The protein below binds the small molecule below.
Small molecule (SMILES): CC(=O)N[C@H]1[C@H](O[C@H]2[C@H](O)[C@@H](NC(C)=O)CO[C@@H]2CO)O[C@H](CO)[C@@H](O)[C@@H]1O

Sequence of chain 1.D:
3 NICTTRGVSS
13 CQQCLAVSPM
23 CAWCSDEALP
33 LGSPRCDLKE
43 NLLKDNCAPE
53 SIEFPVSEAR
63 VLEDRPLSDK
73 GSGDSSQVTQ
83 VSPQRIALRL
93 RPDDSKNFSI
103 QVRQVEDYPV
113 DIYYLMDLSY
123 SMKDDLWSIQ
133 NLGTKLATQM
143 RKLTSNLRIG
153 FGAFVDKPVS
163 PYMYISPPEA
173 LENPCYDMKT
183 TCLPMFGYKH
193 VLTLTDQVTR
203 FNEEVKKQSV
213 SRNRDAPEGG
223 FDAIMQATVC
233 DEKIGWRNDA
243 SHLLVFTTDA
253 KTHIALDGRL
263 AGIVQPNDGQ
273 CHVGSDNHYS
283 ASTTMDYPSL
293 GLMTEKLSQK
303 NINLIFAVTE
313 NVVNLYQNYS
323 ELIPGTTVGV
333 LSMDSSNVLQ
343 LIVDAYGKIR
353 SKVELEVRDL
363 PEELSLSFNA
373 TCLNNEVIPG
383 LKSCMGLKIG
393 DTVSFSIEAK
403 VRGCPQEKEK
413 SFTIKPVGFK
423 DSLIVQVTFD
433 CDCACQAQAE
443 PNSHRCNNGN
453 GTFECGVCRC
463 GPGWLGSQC

Binding-site contacts:
Ligand atom C6 contacts residue NAG1 of chain 1.VA at 3.7 Å.
Ligand atom C8 contacts residue ILE399 of chain 1.D at 3.7 Å (hydrophobic).
Ligand atom O6 contacts residue NAG1 of chain 1.VA at 2.5 Å (h-bond).
Ligand atom O7 contacts residue ASN371 of chain 1.D at 3.2 Å (h-bond).
Ligand atom C8 contacts residue SER398 of chain 1.D at 3.2 Å.
Ligand atom C1 contacts residue ASN371 of chain 1.D at 1.4 Å.
Ligand atom N2 contacts residue GLU400 of chain 1.D at 4.3 Å.
Ligand atom C2 contacts residue ASN371 of chain 1.D at 2.1 Å.
Ligand atom C7 contacts residue ASN371 of chain 1.D at 3.0 Å.
Ligand atom C7 contacts residue SER398 of chain 1.D at 3.3 Å.
Ligand atom C8 contacts residue GLU400 of chain 1.D at 3.8 Å.
Ligand atom N2 contacts residue ASN371 of chain 1.D at 2.7 Å (h-bond).
Ligand atom O7 contacts residue SER398 of chain 1.D at 2.5 Å (h-bond).
Ligand atom C8 contacts residue SER369 of chain 1.D at 4.1 Å.
Ligand atom O5 contacts residue ASN371 of chain 1.D at 2.4 Å (h-bond).
Ligand atom C5 contacts residue ASN371 of chain 1.D at 3.6 Å.
Ligand atom O5 contacts residue PRO381 of chain 1.D at 4.3 Å.
Ligand atom C8 contacts residue ASN371 of chain 1.D at 3.9 Å.
Ligand atom C4 contacts residue ASN371 of chain 1.D at 4.0 Å.
Ligand atom O3 contacts residue ASN371 of chain 1.D at 4.4 Å.
Ligand atom C3 contacts residue ASN371 of chain 1.D at 3.6 Å.